Sequence of chain 1.B:
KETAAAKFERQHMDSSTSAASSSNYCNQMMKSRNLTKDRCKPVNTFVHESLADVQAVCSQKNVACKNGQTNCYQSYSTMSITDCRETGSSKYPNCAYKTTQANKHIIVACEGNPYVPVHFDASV

Binding-site contacts:
Ligand atom O19 contacts residue PHE120 of chain 1.B at 3.1 Å (h-bond).
Ligand atom O20 contacts residue PHE120 of chain 1.B at 2.7 Å (h-bond).
Ligand atom C08 contacts residue ASN67 of chain 1.B at 3.3 Å.
Ligand atom O02 contacts residue HIS119 of chain 1.B at 3.1 Å.
Ligand atom C10 contacts residue HIS119 of chain 1.B at 3.3 Å.
Ligand atom O17 contacts residue LYS41 of chain 1.B at 2.9 Å.
Ligand atom N02 contacts residue ALA109 of chain 1.B at 3.7 Å.
Ligand atom C05 contacts residue ALA109 of chain 1.B at 3.7 Å (hydrophobic).
Ligand atom O15 contacts residue LYS7 of chain 1.B at 3.2 Å (salt-bridge).
Ligand atom C06 contacts residue HIS119 of chain 1.B at 3.7 Å.
Ligand atom O19 contacts residue GLN11 of chain 1.B at 3.5 Å (h-bond).
Ligand atom C07 contacts residue HIS119 of chain 1.B at 3.5 Å.
Ligand atom P02 contacts residue PHE120 of chain 1.B at 3.5 Å.
Ligand atom O21 contacts residue VAL118 of chain 1.B at 3.7 Å.
Ligand atom N01 contacts residue HIS119 of chain 1.B at 3.7 Å.
Ligand atom N04 contacts residue ASN67 of chain 1.B at 2.9 Å (h-bond).
Ligand atom O20 contacts residue HIS12 of chain 1.B at 3.7 Å.
Ligand atom N05 contacts residue CYS65 of chain 1.B at 3.1 Å (h-bond).
Ligand atom O19 contacts residue HIS12 of chain 1.B at 2.4 Å (h-bond).
Ligand atom C07 contacts residue ASN67 of chain 1.B at 3.4 Å.
Ligand atom O05 contacts residue HIS119 of chain 1.B at 2.6 Å (h-bond).
Ligand atom O06 contacts residue LYS41 of chain 1.B at 3.5 Å (salt-bridge).
Ligand atom N03 contacts residue HIS119 of chain 1.B at 3.4 Å.
Ligand atom O06 contacts residue GLN11 of chain 1.B at 3.3 Å (h-bond).
Ligand atom O06 contacts residue HIS12 of chain 1.B at 3.5 Å (h-bond).
Ligand atom O02 contacts residue VAL118 of chain 1.B at 3.8 Å.
Ligand atom O22 contacts residue LYS7 of chain 1.B at 3.4 Å.
Ligand atom O22 contacts residue GLN11 of chain 1.B at 3.0 Å (h-bond).
Ligand atom N05 contacts residue ASN71 of chain 1.B at 2.9 Å (h-bond).
Ligand atom N05 contacts residue ASN67 of chain 1.B at 3.6 Å.
Ligand atom N02 contacts residue ASN71 of chain 1.B at 3.5 Å (h-bond).
Ligand atom O16 contacts residue GLN11 of chain 1.B at 3.4 Å (h-bond).
Ligand atom O20 contacts residue HIS119 of chain 1.B at 2.9 Å (h-bond).
Ligand atom N05 contacts residue GLN69 of chain 1.B at 2.9 Å (h-bond).
Ligand atom C04 contacts residue VAL118 of chain 1.B at 3.6 Å (hydrophobic).
Ligand atom O18 contacts residue HIS119 of chain 1.B at 3.7 Å.
Ligand atom O11 contacts residue HIS119 of chain 1.B at 3.5 Å.
Ligand atom P02 contacts residue HIS119 of chain 1.B at 3.3 Å.
Ligand atom P02 contacts residue HIS12 of chain 1.B at 3.4 Å.
Ligand atom O21 contacts residue LYS7 of chain 1.B at 3.2 Å.

This small molecule binds to this protein.
Small molecule (SMILES): Nc1ncnc2c1ncn2[C@@H]1O[C@H](COP(=O)(O)OP(=O)(O)OP(=O)(O)OP(=O)(O)OP(=O)(O)OP(=O)(O)O)[C@@H](O)[C@H]1O